Binding-site contacts:
Ligand atom CB contacts residue GLY103 of chain 1.B at 3.5 Å.
Ligand atom C contacts residue HIS72 of chain 1.B at 3.2 Å.
Ligand atom C2 contacts residue SER106 of chain 1.B at 3.5 Å.
Ligand atom O contacts residue LEU136 of chain 1.B at 3.1 Å.
Ligand atom C2 contacts residue TYR107 of chain 1.B at 3.4 Å (hydrophobic).
Ligand atom CG2 contacts residue ALA161 of chain 1.B at 3.5 Å (hydrophobic).
Ligand atom CD contacts residue GLY103 of chain 1.B at 3.2 Å.
Ligand atom CA contacts residue GLY103 of chain 1.B at 3.6 Å.
Ligand atom CT contacts residue SER108 of chain 1.B at 3.5 Å.
Ligand atom C contacts residue SER227 of chain 1.B at 2.5 Å.
Ligand atom C contacts residue GLY137 of chain 1.B at 3.2 Å.
Ligand atom C1 contacts residue TYR107 of chain 1.B at 3.5 Å (hydrophobic).
Ligand atom OXT contacts residue SER227 of chain 1.B at 2.7 Å (h-bond).
Ligand atom C contacts residue ASN164 of chain 1.B at 3.6 Å.
Ligand atom OT1 contacts residue SER106 of chain 1.B at 3.3 Å.
Ligand atom O contacts residue THR226 of chain 1.B at 3.6 Å.
Ligand atom CB contacts residue HIS72 of chain 1.B at 3.1 Å.
Ligand atom CB contacts residue SER227 of chain 1.B at 3.3 Å.
Ligand atom N contacts residue SER135 of chain 1.B at 3.1 Å (h-bond).
Ligand atom OXT contacts residue HIS72 of chain 1.B at 2.2 Å (h-bond).
Ligand atom CB contacts residue LEU136 of chain 1.B at 3.5 Å (hydrophobic).
Ligand atom O contacts residue GLY137 of chain 1.B at 2.9 Å (h-bond).
Ligand atom CA contacts residue SER135 of chain 1.B at 3.6 Å.
Ligand atom C3 contacts residue TYR107 of chain 1.B at 3.4 Å (hydrophobic).
Ligand atom C4 contacts residue SER106 of chain 1.B at 3.6 Å.
Ligand atom O contacts residue SER227 of chain 1.B at 2.7 Å (h-bond).
Ligand atom N contacts residue GLY137 of chain 1.B at 2.8 Å (h-bond).
Ligand atom CG2 contacts residue SER227 of chain 1.B at 2.8 Å.
Ligand atom CB contacts residue GLY137 of chain 1.B at 3.4 Å.
Ligand atom O contacts residue ASN164 of chain 1.B at 2.9 Å (h-bond).
Ligand atom OT2 contacts residue SER108 of chain 1.B at 3.3 Å (h-bond).
Ligand atom O1 contacts residue GLY105 of chain 1.B at 3.5 Å (h-bond).
Ligand atom OT2 contacts residue TYR107 of chain 1.B at 3.1 Å (h-bond).
Ligand atom CD contacts residue LEU99 of chain 1.B at 3.6 Å (hydrophobic).
Ligand atom CG2 contacts residue SER135 of chain 1.B at 3.4 Å.
Ligand atom CA contacts residue GLY137 of chain 1.B at 2.9 Å.
Ligand atom C4 contacts residue TYR107 of chain 1.B at 3.3 Å (hydrophobic).
Ligand atom CA contacts residue SER227 of chain 1.B at 3.0 Å.
Ligand atom N contacts residue SER227 of chain 1.B at 3.0 Å (h-bond).
Ligand atom N contacts residue HIS72 of chain 1.B at 3.4 Å (h-bond).

Sequence of chain 1.B:
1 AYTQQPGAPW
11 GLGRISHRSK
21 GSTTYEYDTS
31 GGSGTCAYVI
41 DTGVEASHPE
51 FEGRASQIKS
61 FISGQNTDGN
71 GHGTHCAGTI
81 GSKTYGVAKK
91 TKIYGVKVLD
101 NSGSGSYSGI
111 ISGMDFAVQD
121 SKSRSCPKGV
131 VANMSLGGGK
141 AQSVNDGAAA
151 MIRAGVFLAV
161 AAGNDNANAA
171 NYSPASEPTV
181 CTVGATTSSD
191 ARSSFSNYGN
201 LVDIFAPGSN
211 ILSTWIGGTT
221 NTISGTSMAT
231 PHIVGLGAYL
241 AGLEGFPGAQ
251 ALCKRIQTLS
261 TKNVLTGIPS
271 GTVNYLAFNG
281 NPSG

This small molecule binds to this protein.
Small molecule (SMILES): CC(C)[C@H](NC(=O)[C@@H]1CCCN1C(=O)[C@H](C)NC(=O)[C@H](C)N)C(=O)O.COC(=O)CCC=O